The small molecule below binds the protein below.
Small molecule (SMILES): O=c1nc2n(c3ccccc13)CC[C@@H]2CN1CCCCC1

Sequence of chain 1.C:
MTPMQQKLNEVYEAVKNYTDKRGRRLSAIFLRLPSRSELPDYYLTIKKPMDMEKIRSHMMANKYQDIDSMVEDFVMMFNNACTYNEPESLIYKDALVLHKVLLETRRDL

Binding-site contacts:
Ligand atom CAJ contacts residue LEU45 of chain 1.C at 4.1 Å (hydrophobic).
Ligand atom CAC contacts residue LEU45 of chain 1.C at 3.6 Å (hydrophobic).
Ligand atom CAL contacts residue ILE41 of chain 1.C at 3.8 Å (hydrophobic).
Ligand atom NAP contacts residue ASN97 of chain 1.C at 3.9 Å.
Ligand atom CAU contacts residue ASN97 of chain 1.C at 3.2 Å.
Ligand atom CAJ contacts residue TYR54 of chain 1.C at 3.3 Å (hydrophobic).
Ligand atom CAB contacts residue ILE41 of chain 1.C at 3.5 Å (hydrophobic).
Ligand atom CAA contacts residue PHE42 of chain 1.C at 3.9 Å (hydrophobic).
Ligand atom CAF contacts residue PHE42 of chain 1.C at 4.2 Å (hydrophobic).
Ligand atom CAC contacts residue PHE42 of chain 1.C at 4.1 Å (hydrophobic).
Ligand atom CAU contacts residue TYR96 of chain 1.C at 3.9 Å (hydrophobic).
Ligand atom NAI contacts residue TYR54 of chain 1.C at 3.5 Å.
Ligand atom CAJ contacts residue ASN97 of chain 1.C at 4.0 Å.
Ligand atom CAD contacts residue LEU45 of chain 1.C at 3.5 Å (hydrophobic).
Ligand atom CAB contacts residue LEU45 of chain 1.C at 3.7 Å (hydrophobic).
Ligand atom CAT contacts residue ASN97 of chain 1.C at 4.2 Å.
Ligand atom NAG contacts residue LEU45 of chain 1.C at 4.1 Å.
Ligand atom CAB contacts residue PHE42 of chain 1.C at 3.5 Å (hydrophobic).
Ligand atom OAK contacts residue ASN97 of chain 1.C at 4.0 Å.
Ligand atom CAF contacts residue LEU45 of chain 1.C at 3.6 Å (hydrophobic).
Ligand atom CAC contacts residue ARG44 of chain 1.C at 4.2 Å.
Ligand atom NAI contacts residue TYR96 of chain 1.C at 4.2 Å.
Ligand atom CAH contacts residue ASN97 of chain 1.C at 3.9 Å.
Ligand atom OAK contacts residue TYR54 of chain 1.C at 2.6 Å (h-bond).
Ligand atom CAO contacts residue ASN97 of chain 1.C at 3.5 Å.
Ligand atom CAN contacts residue ASN97 of chain 1.C at 4.0 Å.
Ligand atom CAM contacts residue ILE41 of chain 1.C at 3.7 Å (hydrophobic).
Ligand atom CAD contacts residue ILE41 of chain 1.C at 4.0 Å (hydrophobic).
Ligand atom CAO contacts residue TYR96 of chain 1.C at 3.9 Å (hydrophobic).
Ligand atom NAI contacts residue ASN97 of chain 1.C at 3.1 Å (h-bond).
Ligand atom CAE contacts residue LEU45 of chain 1.C at 3.5 Å (hydrophobic).
Ligand atom OAK contacts residue ALA93 of chain 1.C at 3.1 Å.
Ligand atom CAJ contacts residue ALA93 of chain 1.C at 4.2 Å (hydrophobic).
Ligand atom CAA contacts residue MET89 of chain 1.C at 4.1 Å (hydrophobic).
Ligand atom CAQ contacts residue LEU51 of chain 1.C at 4.0 Å (hydrophobic).
Ligand atom CAA contacts residue LEU45 of chain 1.C at 3.7 Å (hydrophobic).
Ligand atom CAF contacts residue TYR54 of chain 1.C at 3.5 Å (hydrophobic).
Ligand atom CAE contacts residue TYR54 of chain 1.C at 3.7 Å (hydrophobic).
Ligand atom CAA contacts residue MET62 of chain 1.C at 3.9 Å (hydrophobic).
Ligand atom CAC contacts residue ILE41 of chain 1.C at 3.0 Å (hydrophobic).